Binding-site contacts:
Ligand atom O1 contacts residue TRP192 of chain 1.C at 3.1 Å (h-bond).
Ligand atom OE1 contacts residue LEU130 of chain 1.C at 3.2 Å (h-bond).
Ligand atom CB contacts residue LEU130 of chain 1.C at 3.6 Å (hydrophobic).
Ligand atom C2 contacts residue PHE41 of chain 1.C at 2.8 Å (hydrophobic).
Ligand atom CD contacts residue GLY93 of chain 1.C at 3.6 Å.
Ligand atom C11 contacts residue GLY94 of chain 1.C at 3.6 Å.
Ligand atom NA4 contacts residue PHE41 of chain 1.C at 3.3 Å.
Ligand atom C16 contacts residue GLY93 of chain 1.C at 3.6 Å.
Ligand atom CG contacts residue SER189 of chain 1.C at 3.4 Å.
Ligand atom C4 contacts residue PHE41 of chain 1.C at 2.9 Å (hydrophobic).
Ligand atom O1 contacts residue HIS190 of chain 1.C at 3.2 Å.
Ligand atom CT contacts residue GLN191 of chain 1.C at 3.4 Å.
Ligand atom NA2 contacts residue PHE41 of chain 1.C at 3.3 Å.
Ligand atom CA contacts residue GLU133 of chain 1.C at 3.6 Å.
Ligand atom N5 contacts residue PHE41 of chain 1.C at 3.1 Å.
Ligand atom N contacts residue GLY93 of chain 1.C at 3.2 Å (h-bond).
Ligand atom N8 contacts residue PHE41 of chain 1.C at 2.8 Å.
Ligand atom C4A contacts residue PHE41 of chain 1.C at 2.8 Å (hydrophobic).
Ligand atom N8 contacts residue GLY94 of chain 1.C at 3.3 Å (h-bond).
Ligand atom OE2 contacts residue HIS239 of chain 1.C at 3.5 Å (h-bond).
Ligand atom O1 contacts residue GLN191 of chain 1.C at 3.3 Å (h-bond).
Ligand atom OE1 contacts residue ALA129 of chain 1.C at 3.2 Å.
Ligand atom CT contacts residue GLU133 of chain 1.C at 3.4 Å.
Ligand atom O2 contacts residue GLN191 of chain 1.C at 2.8 Å (h-bond).
Ligand atom C15 contacts residue GLY94 of chain 1.C at 3.4 Å.
Ligand atom N3 contacts residue PHE41 of chain 1.C at 2.9 Å.
Ligand atom C16 contacts residue GLY94 of chain 1.C at 3.2 Å.
Ligand atom OE2 contacts residue SER189 of chain 1.C at 3.2 Å (h-bond).
Ligand atom CB contacts residue GLU133 of chain 1.C at 3.6 Å.
Ligand atom C7 contacts residue PHE41 of chain 1.C at 3.2 Å (hydrophobic).
Ligand atom O contacts residue TRP192 of chain 1.C at 3.5 Å.
Ligand atom N1 contacts residue PHE41 of chain 1.C at 2.7 Å.
Ligand atom C8A contacts residue PHE41 of chain 1.C at 2.8 Å (hydrophobic).
Ligand atom C7 contacts residue GLY94 of chain 1.C at 3.4 Å.
Ligand atom O2 contacts residue HIS190 of chain 1.C at 3.4 Å.
Ligand atom O1 contacts residue GLU133 of chain 1.C at 2.5 Å (salt-bridge).
Ligand atom OE1 contacts residue GLY93 of chain 1.C at 2.8 Å (h-bond).
Ligand atom C6 contacts residue PHE41 of chain 1.C at 3.2 Å (hydrophobic).
Ligand atom OE1 contacts residue GLY92 of chain 1.C at 3.2 Å.
Ligand atom CB contacts residue GLY93 of chain 1.C at 3.5 Å.

The small molecule below binds the protein below.
Small molecule (SMILES): CN(Cc1cnc2nc(N)nc(N)c2n1)c1ccc(C(=O)N[C@@H](CCC(=O)O)C(=O)O)cc1

Sequence of chain 1.C:
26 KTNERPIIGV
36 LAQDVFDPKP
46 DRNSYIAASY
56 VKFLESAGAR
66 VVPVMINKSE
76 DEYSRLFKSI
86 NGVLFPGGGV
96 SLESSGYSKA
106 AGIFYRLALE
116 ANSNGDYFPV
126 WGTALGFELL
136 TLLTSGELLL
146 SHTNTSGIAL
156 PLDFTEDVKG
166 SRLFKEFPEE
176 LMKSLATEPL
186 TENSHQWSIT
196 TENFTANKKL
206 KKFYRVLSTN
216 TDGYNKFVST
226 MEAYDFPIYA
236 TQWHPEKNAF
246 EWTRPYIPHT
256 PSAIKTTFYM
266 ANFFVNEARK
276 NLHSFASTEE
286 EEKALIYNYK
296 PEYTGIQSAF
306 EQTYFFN